A small-molecule ligand and the protein it binds are described below.
Small molecule (SMILES): CC(=O)N[C@@H]1[C@@H](O)[C@H](O)[C@@H](CO)O[C@H]1O

Sequence of chain 1.A:
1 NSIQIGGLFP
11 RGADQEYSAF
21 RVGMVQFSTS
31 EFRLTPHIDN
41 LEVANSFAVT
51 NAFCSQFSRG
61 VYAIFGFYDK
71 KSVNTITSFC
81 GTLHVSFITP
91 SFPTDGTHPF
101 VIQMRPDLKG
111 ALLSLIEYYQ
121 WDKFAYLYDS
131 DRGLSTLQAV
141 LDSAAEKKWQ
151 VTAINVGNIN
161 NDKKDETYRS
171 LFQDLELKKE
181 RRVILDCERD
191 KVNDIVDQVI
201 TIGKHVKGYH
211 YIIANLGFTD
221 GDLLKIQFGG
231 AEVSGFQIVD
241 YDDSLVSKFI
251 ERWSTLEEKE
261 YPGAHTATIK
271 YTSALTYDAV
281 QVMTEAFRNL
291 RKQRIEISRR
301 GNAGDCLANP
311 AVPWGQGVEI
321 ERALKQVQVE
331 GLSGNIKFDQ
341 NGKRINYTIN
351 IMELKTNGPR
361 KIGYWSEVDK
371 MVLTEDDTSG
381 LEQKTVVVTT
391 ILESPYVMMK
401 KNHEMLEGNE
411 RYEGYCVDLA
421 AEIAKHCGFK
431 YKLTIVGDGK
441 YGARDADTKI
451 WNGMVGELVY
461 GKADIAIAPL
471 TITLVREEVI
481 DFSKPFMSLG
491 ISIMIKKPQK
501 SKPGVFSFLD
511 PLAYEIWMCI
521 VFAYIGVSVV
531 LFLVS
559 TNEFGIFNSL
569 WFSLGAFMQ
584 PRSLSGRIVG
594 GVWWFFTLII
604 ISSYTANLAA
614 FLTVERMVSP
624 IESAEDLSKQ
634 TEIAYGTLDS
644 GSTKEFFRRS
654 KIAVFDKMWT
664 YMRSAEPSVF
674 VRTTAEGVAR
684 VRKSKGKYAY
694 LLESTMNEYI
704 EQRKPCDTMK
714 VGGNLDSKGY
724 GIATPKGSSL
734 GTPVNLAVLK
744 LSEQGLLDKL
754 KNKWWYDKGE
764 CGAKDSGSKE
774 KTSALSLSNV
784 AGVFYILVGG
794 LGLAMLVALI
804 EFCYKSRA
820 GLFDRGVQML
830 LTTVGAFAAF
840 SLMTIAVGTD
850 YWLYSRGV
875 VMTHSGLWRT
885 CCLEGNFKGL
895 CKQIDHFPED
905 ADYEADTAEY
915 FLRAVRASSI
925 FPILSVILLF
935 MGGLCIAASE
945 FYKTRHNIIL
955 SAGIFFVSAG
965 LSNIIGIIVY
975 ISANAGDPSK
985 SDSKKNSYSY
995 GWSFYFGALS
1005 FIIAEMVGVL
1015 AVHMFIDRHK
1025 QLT

Binding-site contacts:
Ligand atom N2 contacts residue GLN328 of chain 1.A at 3.7 Å.
Ligand atom C6 contacts residue ASN346 of chain 1.A at 4.3 Å.
Ligand atom C8 contacts residue GLN328 of chain 1.A at 3.6 Å.
Ligand atom C2 contacts residue GLN328 of chain 1.A at 3.1 Å.
Ligand atom C7 contacts residue GLN328 of chain 1.A at 3.3 Å.
Ligand atom O7 contacts residue LYS337 of chain 1.A at 4.4 Å.
Ligand atom C3 contacts residue GLN328 of chain 1.A at 3.6 Å.
Ligand atom C4 contacts residue ASN346 of chain 1.A at 4.1 Å.
Ligand atom C4 contacts residue ASN335 of chain 1.A at 4.0 Å.
Ligand atom C2 contacts residue ASN335 of chain 1.A at 4.1 Å.
Ligand atom C1 contacts residue ASN335 of chain 1.A at 3.7 Å.
Ligand atom O6 contacts residue ASN335 of chain 1.A at 2.9 Å (h-bond).
Ligand atom C4 contacts residue GLN328 of chain 1.A at 4.1 Å.
Ligand atom C5 contacts residue ASN346 of chain 1.A at 3.3 Å.
Ligand atom O7 contacts residue ASN346 of chain 1.A at 4.4 Å.
Ligand atom C1 contacts residue GLN328 of chain 1.A at 4.2 Å.
Ligand atom C5 contacts residue ASN335 of chain 1.A at 3.7 Å.
Ligand atom C3 contacts residue ASN346 of chain 1.A at 4.0 Å.
Ligand atom C6 contacts residue ASN335 of chain 1.A at 3.8 Å.
Ligand atom O3 contacts residue GLN328 of chain 1.A at 3.2 Å (h-bond).
Ligand atom O5 contacts residue ASN346 of chain 1.A at 2.0 Å (h-bond).
Ligand atom C7 contacts residue ASN346 of chain 1.A at 4.4 Å.
Ligand atom C1 contacts residue ASN346 of chain 1.A at 1.5 Å.
Ligand atom C2 contacts residue ASN346 of chain 1.A at 2.9 Å.
Ligand atom O5 contacts residue ASN335 of chain 1.A at 3.0 Å (h-bond).
Ligand atom N2 contacts residue ASN346 of chain 1.A at 3.5 Å (h-bond).
Ligand atom O7 contacts residue GLN328 of chain 1.A at 3.3 Å (h-bond).